A small-molecule ligand and the protein it binds are described below.
Small molecule (SMILES): CC(=O)N[C@@H]1[C@@H](O)[C@H](O)[C@@H](CO)O[C@H]1O

Sequence of chain 1.C:
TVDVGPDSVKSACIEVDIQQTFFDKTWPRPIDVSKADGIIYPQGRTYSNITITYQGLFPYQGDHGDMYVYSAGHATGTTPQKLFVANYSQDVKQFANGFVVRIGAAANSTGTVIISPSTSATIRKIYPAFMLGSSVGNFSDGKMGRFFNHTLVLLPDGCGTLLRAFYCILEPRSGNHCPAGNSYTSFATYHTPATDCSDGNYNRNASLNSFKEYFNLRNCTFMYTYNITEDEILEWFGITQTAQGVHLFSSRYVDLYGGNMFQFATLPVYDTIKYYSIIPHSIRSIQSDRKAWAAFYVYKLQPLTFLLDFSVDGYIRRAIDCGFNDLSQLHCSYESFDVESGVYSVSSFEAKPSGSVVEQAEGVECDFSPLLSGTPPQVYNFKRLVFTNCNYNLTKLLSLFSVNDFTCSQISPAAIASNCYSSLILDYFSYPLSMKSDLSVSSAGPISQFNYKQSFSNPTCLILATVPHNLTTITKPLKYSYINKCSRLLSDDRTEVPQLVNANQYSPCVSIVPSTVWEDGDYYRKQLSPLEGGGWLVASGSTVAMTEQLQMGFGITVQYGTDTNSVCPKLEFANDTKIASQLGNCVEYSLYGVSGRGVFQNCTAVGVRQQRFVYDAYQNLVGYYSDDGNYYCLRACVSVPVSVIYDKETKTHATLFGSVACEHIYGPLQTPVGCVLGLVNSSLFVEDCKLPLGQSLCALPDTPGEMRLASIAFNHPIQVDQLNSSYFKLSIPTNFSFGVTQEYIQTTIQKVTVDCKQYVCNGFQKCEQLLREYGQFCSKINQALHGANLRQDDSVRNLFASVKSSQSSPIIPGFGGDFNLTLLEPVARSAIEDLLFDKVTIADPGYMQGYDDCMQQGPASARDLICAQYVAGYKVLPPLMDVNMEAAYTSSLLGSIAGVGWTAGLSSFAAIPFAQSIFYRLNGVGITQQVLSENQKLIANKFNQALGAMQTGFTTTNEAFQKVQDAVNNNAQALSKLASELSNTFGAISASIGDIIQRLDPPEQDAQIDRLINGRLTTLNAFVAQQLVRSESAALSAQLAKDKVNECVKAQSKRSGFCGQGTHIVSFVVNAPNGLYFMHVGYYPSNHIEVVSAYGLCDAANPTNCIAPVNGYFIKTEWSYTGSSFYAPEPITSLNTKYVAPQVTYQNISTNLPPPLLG

Binding-site contacts:
Ligand atom C1 contacts residue PHE170 of chain 1.C at 3.9 Å (hydrophobic).
Ligand atom C8 contacts residue ASN169 of chain 1.C at 3.1 Å.
Ligand atom C7 contacts residue ASN169 of chain 1.C at 3.4 Å.
Ligand atom O5 contacts residue ASN169 of chain 1.C at 2.3 Å (h-bond).
Ligand atom C3 contacts residue ASN169 of chain 1.C at 3.8 Å.
Ligand atom N2 contacts residue ASN169 of chain 1.C at 2.9 Å (h-bond).
Ligand atom C8 contacts residue PHE179 of chain 1.C at 4.1 Å (hydrophobic).
Ligand atom O6 contacts residue GLY173 of chain 1.C at 3.7 Å.
Ligand atom O6 contacts residue ASN169 of chain 1.C at 4.3 Å.
Ligand atom C1 contacts residue GLY173 of chain 1.C at 4.4 Å.
Ligand atom C7 contacts residue PHE170 of chain 1.C at 3.9 Å (hydrophobic).
Ligand atom C4 contacts residue ASN169 of chain 1.C at 4.3 Å.
Ligand atom O7 contacts residue PHE170 of chain 1.C at 3.4 Å (h-bond).
Ligand atom N2 contacts residue PHE170 of chain 1.C at 4.1 Å.
Ligand atom C1 contacts residue ASN169 of chain 1.C at 1.4 Å.
Ligand atom C8 contacts residue ARG177 of chain 1.C at 3.8 Å.
Ligand atom C5 contacts residue ASN169 of chain 1.C at 3.7 Å.
Ligand atom O7 contacts residue ASN169 of chain 1.C at 3.8 Å.
Ligand atom C2 contacts residue ASN169 of chain 1.C at 2.5 Å.
Ligand atom O7 contacts residue SER171 of chain 1.C at 3.8 Å.
Ligand atom C2 contacts residue PHE170 of chain 1.C at 3.7 Å (hydrophobic).
Ligand atom O5 contacts residue GLY173 of chain 1.C at 3.9 Å.
Ligand atom O5 contacts residue PHE170 of chain 1.C at 4.3 Å.